Sequence of chain 28.E:
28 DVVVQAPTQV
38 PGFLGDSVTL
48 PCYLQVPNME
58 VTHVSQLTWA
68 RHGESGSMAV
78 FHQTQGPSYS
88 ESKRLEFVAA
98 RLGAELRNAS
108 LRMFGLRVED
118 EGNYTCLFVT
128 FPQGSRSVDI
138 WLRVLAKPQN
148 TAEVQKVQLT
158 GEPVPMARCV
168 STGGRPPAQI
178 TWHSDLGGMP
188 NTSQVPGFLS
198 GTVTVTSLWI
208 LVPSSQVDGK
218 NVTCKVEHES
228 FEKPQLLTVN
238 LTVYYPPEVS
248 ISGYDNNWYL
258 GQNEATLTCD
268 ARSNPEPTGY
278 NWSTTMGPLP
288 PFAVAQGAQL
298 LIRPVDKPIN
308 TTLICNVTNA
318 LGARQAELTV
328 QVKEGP

The small molecule below binds the protein below.
Small molecule (SMILES): CC(=O)N[C@H]1[C@H](O[C@H]2[C@H](O)[C@@H](NC(C)=O)CO[C@@H]2CO[C@@H]2O[C@@H](C)[C@@H](O)[C@@H](O)[C@@H]2O)O[C@H](CO)[C@@H](O[C@@H]2O[C@H](CO)[C@@H](O)[C@H](O)[C@@H]2O)[C@@H]1O

Binding-site contacts:
Ligand atom C1 contacts residue ASN307 of chain 28.E at 1.4 Å.
Ligand atom C8 contacts residue ASN307 of chain 28.E at 4.5 Å.
Ligand atom O6 contacts residue GLN328 of chain 28.E at 4.3 Å.
Ligand atom C8 contacts residue PRO305 of chain 28.E at 2.9 Å (hydrophobic).
Ligand atom C4 contacts residue ASN307 of chain 28.E at 4.2 Å.
Ligand atom N2 contacts residue ASN307 of chain 28.E at 3.0 Å (h-bond).
Ligand atom C7 contacts residue PRO305 of chain 28.E at 4.3 Å (hydrophobic).
Ligand atom C7 contacts residue ASN307 of chain 28.E at 4.1 Å.
Ligand atom O5 contacts residue ASN307 of chain 28.E at 2.3 Å (h-bond).
Ligand atom C5 contacts residue ASN307 of chain 28.E at 3.6 Å.
Ligand atom C3 contacts residue ASN307 of chain 28.E at 3.8 Å.
Ligand atom C8 contacts residue ILE306 of chain 28.E at 3.7 Å (hydrophobic).
Ligand atom C2 contacts residue ASN307 of chain 28.E at 2.5 Å.